Sequence of chain 1.C:
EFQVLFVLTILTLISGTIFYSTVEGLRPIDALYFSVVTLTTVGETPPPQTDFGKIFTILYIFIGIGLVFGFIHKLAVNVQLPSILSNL

Binding-site contacts:
Ligand atom O contacts residue DMN1 of chain 1.DB at 3.4 Å.
Ligand atom CA contacts residue ILE15 of chain 1.C at 4.0 Å (hydrophobic).
Ligand atom N contacts residue ILE19 of chain 1.C at 4.2 Å.
Ligand atom O contacts residue LEU37 of chain 1.C at 3.9 Å.
Ligand atom CA contacts residue ILE19 of chain 1.C at 4.1 Å (hydrophobic).
Ligand atom N contacts residue LEU37 of chain 1.C at 3.6 Å.
Ligand atom N contacts residue LEU18 of chain 1.C at 4.1 Å.
Ligand atom C contacts residue DMN1 of chain 1.DB at 4.4 Å.

This protein binds this small molecule.
Small molecule (SMILES): NCC(=O)O